Binding-site contacts:
Ligand atom O3' contacts residue VAL378 of chain 1.D at 3.8 Å.
Ligand atom O6 contacts residue DG31 of chain 1.K at 3.1 Å (h-bond).
Ligand atom C5 contacts residue DG31 of chain 1.K at 3.3 Å.
Ligand atom C3' contacts residue GLN376 of chain 1.D at 3.9 Å.
Ligand atom C6 contacts residue DG31 of chain 1.K at 3.2 Å.
Ligand atom N3 contacts residue DG31 of chain 1.K at 3.7 Å.
Ligand atom C2 contacts residue LYS335 of chain 1.D at 3.6 Å.
Ligand atom C4' contacts residue VAL378 of chain 1.D at 3.4 Å (hydrophobic).
Ligand atom C5' contacts residue ARG380 of chain 1.D at 3.8 Å.
Ligand atom O4' contacts residue ASN377 of chain 1.D at 3.5 Å.
Ligand atom C2 contacts residue DG31 of chain 1.K at 3.6 Å.
Ligand atom O2 contacts residue ASN377 of chain 1.D at 3.6 Å (h-bond).
Ligand atom O3' contacts residue GLN376 of chain 1.D at 3.7 Å.
Ligand atom C4 contacts residue DG31 of chain 1.K at 3.5 Å.
Ligand atom OP2 contacts residue ARG380 of chain 1.D at 3.7 Å.
Ligand atom OP1 contacts residue PRO379 of chain 1.D at 3.7 Å.
Ligand atom OP2 contacts residue LYS307 of chain 1.D at 3.6 Å.
Ligand atom OP1 contacts residue ARG401 of chain 1.D at 3.5 Å (salt-bridge).
Ligand atom C1' contacts residue HIS617 of chain 1.D at 3.5 Å.
Ligand atom C3' contacts residue DG31 of chain 1.K at 3.2 Å.
Ligand atom C2' contacts residue HIS617 of chain 1.D at 3.3 Å.
Ligand atom C2' contacts residue DG31 of chain 1.K at 3.5 Å.
Ligand atom C5' contacts residue DG31 of chain 1.K at 3.2 Å.
Ligand atom N7 contacts residue DG31 of chain 1.K at 3.8 Å.
Ligand atom C4' contacts residue ASN377 of chain 1.D at 3.8 Å.
Ligand atom OP1 contacts residue VAL378 of chain 1.D at 3.4 Å (h-bond).
Ligand atom C1' contacts residue ASN377 of chain 1.D at 3.3 Å.
Ligand atom N3 contacts residue ARG367 of chain 1.D at 3.6 Å (salt-bridge).
Ligand atom C5' contacts residue PRO379 of chain 1.D at 3.7 Å (hydrophobic).
Ligand atom OP1 contacts residue ARG328 of chain 1.D at 3.6 Å.
Ligand atom OP1 contacts residue ARG380 of chain 1.D at 2.9 Å (salt-bridge).
Ligand atom OP1 contacts residue LYS307 of chain 1.D at 3.6 Å.
Ligand atom OP2 contacts residue LYS307 of chain 1.D at 3.3 Å (salt-bridge).
Ligand atom C4' contacts residue DG31 of chain 1.K at 3.7 Å.
Ligand atom C2' contacts residue GLN376 of chain 1.D at 3.3 Å.
Ligand atom OP1 contacts residue ARG380 of chain 1.D at 3.8 Å.
Ligand atom N1 contacts residue DG31 of chain 1.K at 3.4 Å.
Ligand atom C5' contacts residue VAL378 of chain 1.D at 3.1 Å (hydrophobic).
Ligand atom N3 contacts residue LYS335 of chain 1.D at 3.6 Å (salt-bridge).
Ligand atom N2 contacts residue ARG367 of chain 1.D at 3.2 Å (salt-bridge).

The small molecule below binds the protein below.
Small molecule (SMILES): Cc1cn([C@H]2C[C@H](O[P](=O)(O)OC[C@@H]3CC[C@H](n4cnc5c(=O)nc(N)[nH]c54)O3)[C@@H](CO[P](=O)(O)O[C@H]3C[C@H](n4cc(C)c(=O)[nH]c4=O)O[C@@H]3CO[P](=O)(O)O[C@H]3C[C@H](n4cnc5c(N)ncnc54)O[C@@H]3CO[P](=O)(O)O[C@H]3C[C@H](n4ccc(N)nc4=O)O[C@@H]3CO[P](=O)(O)O[C@H]3C[C@H](n4cc(C)c(=O)[nH]c4=O)O[C@@H]3CO[P](=O)(O)O[C@H]3C[C@H](n4cnc5c(=O)nc(N)[nH]c54)O[C@@H]3CO[P](=O)(O)O[C@H]3C[C@H](n4cc(C)c(=O)[nH]c4=O)O[C@@H]3COP(=O)=O)O2)c(=O)[nH]c1=O

Sequence of chain 1.D:
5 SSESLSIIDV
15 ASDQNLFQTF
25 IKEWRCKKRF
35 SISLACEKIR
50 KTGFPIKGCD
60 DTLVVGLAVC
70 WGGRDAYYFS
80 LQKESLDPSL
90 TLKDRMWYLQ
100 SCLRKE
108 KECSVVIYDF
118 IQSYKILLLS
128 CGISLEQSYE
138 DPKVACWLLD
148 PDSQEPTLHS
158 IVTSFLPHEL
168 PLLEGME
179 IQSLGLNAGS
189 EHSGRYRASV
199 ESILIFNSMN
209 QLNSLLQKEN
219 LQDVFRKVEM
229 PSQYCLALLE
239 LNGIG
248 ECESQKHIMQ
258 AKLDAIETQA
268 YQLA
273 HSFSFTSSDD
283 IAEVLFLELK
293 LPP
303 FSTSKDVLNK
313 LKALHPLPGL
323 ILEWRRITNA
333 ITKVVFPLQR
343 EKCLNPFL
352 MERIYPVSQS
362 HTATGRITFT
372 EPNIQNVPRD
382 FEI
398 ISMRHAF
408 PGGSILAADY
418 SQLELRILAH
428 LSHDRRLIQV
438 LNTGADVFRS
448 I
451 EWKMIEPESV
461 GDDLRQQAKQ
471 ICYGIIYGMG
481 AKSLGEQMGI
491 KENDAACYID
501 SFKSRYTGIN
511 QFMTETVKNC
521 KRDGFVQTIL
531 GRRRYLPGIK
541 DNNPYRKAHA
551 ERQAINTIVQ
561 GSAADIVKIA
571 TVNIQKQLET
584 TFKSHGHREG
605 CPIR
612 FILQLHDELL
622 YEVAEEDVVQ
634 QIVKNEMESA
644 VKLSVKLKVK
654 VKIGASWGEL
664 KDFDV